Sequence of chain 1.B:
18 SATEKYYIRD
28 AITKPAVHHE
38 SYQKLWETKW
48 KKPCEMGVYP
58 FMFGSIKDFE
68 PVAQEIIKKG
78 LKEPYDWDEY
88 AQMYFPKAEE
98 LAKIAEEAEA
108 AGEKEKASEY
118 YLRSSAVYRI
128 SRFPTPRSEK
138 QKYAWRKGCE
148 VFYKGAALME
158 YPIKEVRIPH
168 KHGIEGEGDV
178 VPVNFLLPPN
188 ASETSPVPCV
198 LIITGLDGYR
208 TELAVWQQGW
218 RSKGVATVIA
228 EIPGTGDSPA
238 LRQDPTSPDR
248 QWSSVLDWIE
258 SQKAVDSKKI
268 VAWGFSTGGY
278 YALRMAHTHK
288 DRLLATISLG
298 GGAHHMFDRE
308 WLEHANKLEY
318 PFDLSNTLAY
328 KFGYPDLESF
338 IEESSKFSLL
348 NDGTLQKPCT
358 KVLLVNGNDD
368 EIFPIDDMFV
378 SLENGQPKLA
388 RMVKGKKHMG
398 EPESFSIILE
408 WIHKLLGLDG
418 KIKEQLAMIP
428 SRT

Binding-site contacts:
Ligand atom C4 contacts residue TYR56 of chain 1.B at 3.6 Å (hydrophobic).
Ligand atom C8 contacts residue TYR56 of chain 1.B at 4.1 Å (hydrophobic).
Ligand atom O1 contacts residue TYR56 of chain 1.B at 4.3 Å.
Ligand atom C3 contacts residue PHE402 of chain 1.B at 4.3 Å (hydrophobic).
Ligand atom C10 contacts residue LEU210 of chain 1.B at 3.6 Å (hydrophobic).
Ligand atom C10 contacts residue MET59 of chain 1.B at 4.3 Å (hydrophobic).
Ligand atom C2 contacts residue GLU398 of chain 1.B at 3.5 Å.
Ligand atom C2 contacts residue PHE402 of chain 1.B at 3.7 Å (hydrophobic).
Ligand atom O2 contacts residue MET396 of chain 1.B at 4.2 Å.
Ligand atom C4 contacts residue MET396 of chain 1.B at 3.9 Å (hydrophobic).
Ligand atom C1 contacts residue TRP213 of chain 1.B at 4.1 Å (hydrophobic).
Ligand atom C1 contacts residue MET59 of chain 1.B at 4.3 Å (hydrophobic).
Ligand atom O2 contacts residue TYR56 of chain 1.B at 3.5 Å.
Ligand atom C10 contacts residue TYR56 of chain 1.B at 4.2 Å (hydrophobic).
Ligand atom C2 contacts residue TYR56 of chain 1.B at 3.5 Å (hydrophobic).
Ligand atom C7 contacts residue PHE272 of chain 1.B at 4.2 Å (hydrophobic).
Ligand atom O2 contacts residue GLU398 of chain 1.B at 2.3 Å (salt-bridge).
Ligand atom C7 contacts residue TYR56 of chain 1.B at 4.0 Å (hydrophobic).
Ligand atom C4 contacts residue GLU398 of chain 1.B at 4.2 Å.
Ligand atom C6 contacts residue MET396 of chain 1.B at 4.1 Å (hydrophobic).
Ligand atom C3 contacts residue GLU398 of chain 1.B at 3.1 Å.
Ligand atom C1 contacts residue PHE272 of chain 1.B at 4.3 Å (hydrophobic).
Ligand atom C8 contacts residue LEU210 of chain 1.B at 4.0 Å (hydrophobic).
Ligand atom O1 contacts residue MET59 of chain 1.B at 4.1 Å.
Ligand atom C5 contacts residue TYR56 of chain 1.B at 3.5 Å (hydrophobic).
Ligand atom O1 contacts residue TRP213 of chain 1.B at 3.1 Å (h-bond).
Ligand atom C3 contacts residue MET396 of chain 1.B at 4.2 Å (hydrophobic).
Ligand atom C7 contacts residue SER273 of chain 1.B at 3.9 Å.
Ligand atom O1 contacts residue PHE402 of chain 1.B at 4.2 Å.
Ligand atom C10 contacts residue PHE272 of chain 1.B at 3.8 Å (hydrophobic).
Ligand atom C6 contacts residue TYR56 of chain 1.B at 3.7 Å (hydrophobic).
Ligand atom C9 contacts residue PHE272 of chain 1.B at 4.0 Å (hydrophobic).
Ligand atom C5 contacts residue MET396 of chain 1.B at 3.8 Å (hydrophobic).
Ligand atom C6 contacts residue SER273 of chain 1.B at 3.6 Å.
Ligand atom C1 contacts residue PHE402 of chain 1.B at 4.2 Å (hydrophobic).
Ligand atom C1 contacts residue TYR56 of chain 1.B at 3.8 Å (hydrophobic).
Ligand atom C9 contacts residue LEU210 of chain 1.B at 4.3 Å (hydrophobic).
Ligand atom C3 contacts residue TYR56 of chain 1.B at 3.5 Å (hydrophobic).
Ligand atom C9 contacts residue TYR56 of chain 1.B at 3.8 Å (hydrophobic).
Ligand atom C8 contacts residue PHE272 of chain 1.B at 3.9 Å (hydrophobic).

The small molecule below binds the protein below.
Small molecule (SMILES): Oc1cc(O)c2ccccc2c1